Sequence of chain 1.A:
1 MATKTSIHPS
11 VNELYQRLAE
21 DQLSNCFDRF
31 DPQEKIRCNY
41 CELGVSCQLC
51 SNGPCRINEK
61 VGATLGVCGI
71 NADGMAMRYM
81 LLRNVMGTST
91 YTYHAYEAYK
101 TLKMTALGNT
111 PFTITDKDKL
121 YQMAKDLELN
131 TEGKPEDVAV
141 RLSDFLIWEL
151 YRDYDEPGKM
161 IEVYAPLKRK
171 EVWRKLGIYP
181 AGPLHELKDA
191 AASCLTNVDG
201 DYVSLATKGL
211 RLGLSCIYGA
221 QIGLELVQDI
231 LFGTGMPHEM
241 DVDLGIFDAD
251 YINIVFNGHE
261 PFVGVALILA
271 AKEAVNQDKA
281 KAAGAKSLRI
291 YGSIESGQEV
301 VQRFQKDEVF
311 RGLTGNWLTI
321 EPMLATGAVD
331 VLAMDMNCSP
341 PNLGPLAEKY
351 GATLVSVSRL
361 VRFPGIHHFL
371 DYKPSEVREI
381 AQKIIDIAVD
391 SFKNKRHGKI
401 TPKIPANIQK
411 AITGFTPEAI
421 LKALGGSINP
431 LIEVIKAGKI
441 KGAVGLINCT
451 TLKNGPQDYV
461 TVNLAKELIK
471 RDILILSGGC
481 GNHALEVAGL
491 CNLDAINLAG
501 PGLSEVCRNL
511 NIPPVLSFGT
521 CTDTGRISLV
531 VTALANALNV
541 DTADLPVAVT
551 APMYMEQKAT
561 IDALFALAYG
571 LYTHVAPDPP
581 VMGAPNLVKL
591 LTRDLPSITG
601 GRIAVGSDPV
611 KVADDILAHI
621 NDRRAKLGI

The small molecule below binds the protein below.
Small molecule (SMILES): C[C@@H](O)[C@@H](C)O

Binding-site contacts:
Ligand atom O6 contacts residue LYS436 of chain 1.A at 3.6 Å (salt-bridge).
Ligand atom C1 contacts residue LEU627 of chain 1.A at 3.5 Å (hydrophobic).
Ligand atom C2 contacts residue LEU627 of chain 1.A at 3.6 Å (hydrophobic).
Ligand atom O5 contacts residue GLY628 of chain 1.A at 4.0 Å.
Ligand atom C3 contacts residue LYS436 of chain 1.A at 3.2 Å.
Ligand atom O5 contacts residue ILE629 of chain 1.A at 3.9 Å.
Ligand atom C4 contacts residue ILE629 of chain 1.A at 3.8 Å (hydrophobic).
Ligand atom C2 contacts residue LYS436 of chain 1.A at 4.3 Å.
Ligand atom C4 contacts residue LYS436 of chain 1.A at 3.3 Å.
Ligand atom C3 contacts residue ILE629 of chain 1.A at 4.4 Å (hydrophobic).
Ligand atom C2 contacts residue ILE629 of chain 1.A at 3.7 Å (hydrophobic).
Ligand atom O5 contacts residue LEU627 of chain 1.A at 3.4 Å (h-bond).